The small molecule below binds the protein below.
Small molecule (SMILES): NCC[C@H](O)C(=O)N[C@@H]1C[C@H](N)[C@@H](O[C@H]2O[C@H](CN)[C@@H](O)[C@H](O)[C@H]2O)[C@H](O)[C@H]1O[C@H]1O[C@H](CO)[C@@H](O)[C@H](N)[C@H]1O

Sequence of chain 1.A:
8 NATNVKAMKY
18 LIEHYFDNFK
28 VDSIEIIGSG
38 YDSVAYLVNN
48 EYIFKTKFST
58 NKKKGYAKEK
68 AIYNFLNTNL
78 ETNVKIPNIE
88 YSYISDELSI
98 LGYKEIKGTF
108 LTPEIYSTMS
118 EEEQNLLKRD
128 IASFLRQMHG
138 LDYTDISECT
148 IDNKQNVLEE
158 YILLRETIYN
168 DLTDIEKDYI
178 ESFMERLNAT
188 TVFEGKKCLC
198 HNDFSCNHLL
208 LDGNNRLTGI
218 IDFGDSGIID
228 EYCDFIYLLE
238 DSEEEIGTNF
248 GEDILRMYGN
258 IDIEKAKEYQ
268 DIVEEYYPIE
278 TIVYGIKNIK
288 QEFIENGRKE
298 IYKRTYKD

Binding-site contacts:
Ligand atom C39 contacts residue GLY37 of chain 1.A at 3.6 Å.
Ligand atom O31 contacts residue GLU277 of chain 1.A at 3.1 Å (salt-bridge).
Ligand atom C1 contacts residue TYR234 of chain 1.A at 3.6 Å (hydrophobic).
Ligand atom N37 contacts residue MG1 of chain 1.G at 4.1 Å.
Ligand atom O8 contacts residue TYR234 of chain 1.A at 3.2 Å (h-bond).
Ligand atom O29 contacts residue TYR38 of chain 1.A at 3.3 Å.
Ligand atom C21 contacts residue TYR38 of chain 1.A at 3.7 Å (hydrophobic).
Ligand atom C3 contacts residue TYR234 of chain 1.A at 3.6 Å (hydrophobic).
Ligand atom N10 contacts residue TYR234 of chain 1.A at 3.5 Å (h-bond).
Ligand atom C9 contacts residue VAL270 of chain 1.A at 3.4 Å (hydrophobic).
Ligand atom C39 contacts residue GNP1 of chain 1.E at 3.9 Å.
Ligand atom O18 contacts residue TYR274 of chain 1.A at 3.9 Å.
Ligand atom C22 contacts residue ASP200 of chain 1.A at 4.0 Å.
Ligand atom C4 contacts residue GLU237 of chain 1.A at 3.2 Å.
Ligand atom N37 contacts residue GLY37 of chain 1.A at 3.9 Å.
Ligand atom N12 contacts residue TYR38 of chain 1.A at 3.8 Å.
Ligand atom O18 contacts residue GLU277 of chain 1.A at 3.9 Å.
Ligand atom C24 contacts residue ASP222 of chain 1.A at 3.5 Å.
Ligand atom C24 contacts residue ASP200 of chain 1.A at 3.6 Å.
Ligand atom O27 contacts residue ASP222 of chain 1.A at 3.3 Å (salt-bridge).
Ligand atom N37 contacts residue GNP1 of chain 1.E at 2.9 Å (h-bond).
Ligand atom O32 contacts residue GLU237 of chain 1.A at 3.5 Å (salt-bridge).
Ligand atom N25 contacts residue ASP222 of chain 1.A at 2.6 Å (salt-bridge).
Ligand atom C19 contacts residue TYR38 of chain 1.A at 3.5 Å (hydrophobic).
Ligand atom O40 contacts residue TYR38 of chain 1.A at 4.0 Å.
Ligand atom C16 contacts residue TYR274 of chain 1.A at 3.6 Å (hydrophobic).
Ligand atom O20 contacts residue TYR38 of chain 1.A at 4.1 Å.
Ligand atom N10 contacts residue GLU277 of chain 1.A at 3.4 Å (salt-bridge).
Ligand atom C3 contacts residue GLU237 of chain 1.A at 3.2 Å.
Ligand atom C26 contacts residue ASP222 of chain 1.A at 3.9 Å.
Ligand atom O6 contacts residue TYR274 of chain 1.A at 4.1 Å.
Ligand atom C5 contacts residue GLU237 of chain 1.A at 3.8 Å.
Ligand atom N10 contacts residue VAL270 of chain 1.A at 4.0 Å.
Ligand atom O33 contacts residue GLU237 of chain 1.A at 2.4 Å (salt-bridge).
Ligand atom N25 contacts residue ASP200 of chain 1.A at 3.1 Å (salt-bridge).
Ligand atom O6 contacts residue GLU271 of chain 1.A at 3.4 Å.
Ligand atom O2 contacts residue TYR274 of chain 1.A at 3.4 Å.
Ligand atom C39 contacts residue SER36 of chain 1.A at 3.7 Å.
Ligand atom C7 contacts residue TYR274 of chain 1.A at 3.7 Å (hydrophobic).
Ligand atom O23 contacts residue ASP200 of chain 1.A at 3.2 Å (salt-bridge).